Binding-site contacts:
Ligand atom C11 contacts residue ASN285 of chain 2.A at 3.2 Å.
Ligand atom O2 contacts residue GLU673 of chain 2.A at 2.8 Å (salt-bridge).
Ligand atom N3 contacts residue ASN285 of chain 2.A at 3.2 Å (h-bond).
Ligand atom C14 contacts residue PHE286 of chain 2.A at 3.1 Å (hydrophobic).
Ligand atom O4 contacts residue GLY676 of chain 2.A at 2.9 Å (h-bond).
Ligand atom O6 contacts residue ASN485 of chain 2.A at 2.9 Å (h-bond).
Ligand atom C10 contacts residue ASN285 of chain 2.A at 3.4 Å.
Ligand atom C7 contacts residue HIS378 of chain 2.A at 3.3 Å.
Ligand atom O2 contacts residue ASN285 of chain 2.A at 3.4 Å (h-bond).
Ligand atom C2 contacts residue HIS378 of chain 2.A at 3.6 Å.
Ligand atom C13 contacts residue ALA384 of chain 2.A at 3.1 Å (hydrophobic).
Ligand atom C7 contacts residue ASN285 of chain 2.A at 3.4 Å.
Ligand atom O6 contacts residue HIS378 of chain 2.A at 2.6 Å (h-bond).
Ligand atom F3 contacts residue GLU673 of chain 2.A at 3.1 Å.
Ligand atom O10 contacts residue LEU137 of chain 2.A at 2.9 Å (h-bond).
Ligand atom O4 contacts residue SER675 of chain 2.A at 3.6 Å.
Ligand atom C6 contacts residue HIS378 of chain 2.A at 3.4 Å.
Ligand atom C9 contacts residue ASN285 of chain 2.A at 3.5 Å.
Ligand atom C14 contacts residue ALA384 of chain 2.A at 3.5 Å (hydrophobic).
Ligand atom C15 contacts residue PHE286 of chain 2.A at 3.1 Å (hydrophobic).
Ligand atom F3 contacts residue SER675 of chain 2.A at 2.9 Å.
Ligand atom O4 contacts residue ASN485 of chain 2.A at 3.5 Å (h-bond).
Ligand atom C17 contacts residue ASN283 of chain 2.A at 3.6 Å.
Ligand atom O11 contacts residue THR379 of chain 2.A at 3.6 Å.
Ligand atom O5 contacts residue LEU137 of chain 2.A at 3.6 Å (h-bond).
Ligand atom C16 contacts residue PHE286 of chain 2.A at 3.6 Å (hydrophobic).
Ligand atom F3 contacts residue GLY676 of chain 2.A at 3.1 Å.
Ligand atom N1 contacts residue ASN285 of chain 2.A at 3.4 Å (h-bond).
Ligand atom N2 contacts residue ASN285 of chain 2.A at 3.5 Å (h-bond).
Ligand atom O11 contacts residue ASN285 of chain 2.A at 3.1 Å.
Ligand atom O10 contacts residue ASP284 of chain 2.A at 3.6 Å (salt-bridge).
Ligand atom C3 contacts residue GLU673 of chain 2.A at 3.4 Å.
Ligand atom C16 contacts residue ASN283 of chain 2.A at 3.6 Å.
Ligand atom O10 contacts residue GLY136 of chain 2.A at 3.3 Å (h-bond).
Ligand atom C10 contacts residue LEU137 of chain 2.A at 3.5 Å (hydrophobic).
Ligand atom C6 contacts residue ASN485 of chain 2.A at 3.3 Å.
Ligand atom O11 contacts residue ALA384 of chain 2.A at 3.4 Å.
Ligand atom F3 contacts residue ALA674 of chain 2.A at 3.2 Å.
Ligand atom O2 contacts residue TYR574 of chain 2.A at 3.0 Å (h-bond).
Ligand atom C8 contacts residue ASN285 of chain 2.A at 3.3 Å.

Sequence of chain 2.A:
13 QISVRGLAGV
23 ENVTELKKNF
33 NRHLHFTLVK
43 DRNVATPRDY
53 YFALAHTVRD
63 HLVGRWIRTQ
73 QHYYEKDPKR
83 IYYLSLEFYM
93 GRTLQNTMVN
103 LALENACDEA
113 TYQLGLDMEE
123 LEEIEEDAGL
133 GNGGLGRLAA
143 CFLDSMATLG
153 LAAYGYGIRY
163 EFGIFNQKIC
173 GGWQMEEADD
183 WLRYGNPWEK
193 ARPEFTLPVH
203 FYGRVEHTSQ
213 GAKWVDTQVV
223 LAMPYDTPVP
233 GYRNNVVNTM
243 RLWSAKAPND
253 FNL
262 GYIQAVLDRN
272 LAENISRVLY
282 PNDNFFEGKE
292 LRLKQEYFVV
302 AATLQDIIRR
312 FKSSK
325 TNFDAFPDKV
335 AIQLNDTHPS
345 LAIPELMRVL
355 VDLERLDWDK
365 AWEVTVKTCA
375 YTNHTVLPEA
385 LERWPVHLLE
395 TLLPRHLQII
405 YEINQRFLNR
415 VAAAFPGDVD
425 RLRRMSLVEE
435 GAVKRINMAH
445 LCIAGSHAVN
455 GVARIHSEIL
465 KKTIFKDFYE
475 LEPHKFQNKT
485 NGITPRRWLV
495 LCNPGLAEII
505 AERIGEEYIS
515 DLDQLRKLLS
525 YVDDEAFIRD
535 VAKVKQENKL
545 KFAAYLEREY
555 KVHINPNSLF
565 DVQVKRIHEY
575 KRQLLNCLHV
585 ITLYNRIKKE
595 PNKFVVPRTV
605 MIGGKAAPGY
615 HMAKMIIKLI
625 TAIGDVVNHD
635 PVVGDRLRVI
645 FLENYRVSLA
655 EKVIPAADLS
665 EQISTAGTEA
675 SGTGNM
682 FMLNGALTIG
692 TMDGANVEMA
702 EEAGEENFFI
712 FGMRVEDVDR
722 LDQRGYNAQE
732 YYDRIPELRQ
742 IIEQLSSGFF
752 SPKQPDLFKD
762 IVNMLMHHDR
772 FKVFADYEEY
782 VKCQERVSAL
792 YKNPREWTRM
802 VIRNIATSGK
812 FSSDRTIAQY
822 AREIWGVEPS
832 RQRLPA

A protein and the small-molecule ligand that binds it are described below.
Small molecule (SMILES): O=C(Nc1ccn([C@@H]2O[C@H](CO)[C@@H](O)[C@H](F)[C@H]2O)c(=O)n1)c1ccccc1